Binding-site contacts:
Ligand atom O4' contacts residue PRO190 of chain 29.C at 3.2 Å.
Ligand atom O2' contacts residue SER126 of chain 29.C at 3.6 Å (h-bond).
Ligand atom OP1 contacts residue ASN4 of chain 43.C at 3.5 Å.
Ligand atom C1' contacts residue PRO190 of chain 29.C at 3.9 Å (hydrophobic).
Ligand atom C1' contacts residue ARG180 of chain 29.C at 3.7 Å.
Ligand atom C5 contacts residue ILE350 of chain 29.C at 3.6 Å (hydrophobic).
Ligand atom O3' contacts residue THR3 of chain 43.C at 3.8 Å.
Ligand atom N7 contacts residue ILE350 of chain 29.C at 3.8 Å.
Ligand atom N3 contacts residue ARG180 of chain 29.C at 4.0 Å.
Ligand atom C5' contacts residue SER126 of chain 29.C at 3.9 Å.
Ligand atom OP1 contacts residue LYS7 of chain 43.C at 3.4 Å (salt-bridge).
Ligand atom C4 contacts residue VAL192 of chain 29.C at 3.9 Å (hydrophobic).
Ligand atom N6 contacts residue THR349 of chain 29.C at 3.9 Å.
Ligand atom C4' contacts residue MET1 of chain 43.C at 3.9 Å (hydrophobic).
Ligand atom C4' contacts residue THR124 of chain 29.C at 3.6 Å.
Ligand atom O3' contacts residue GLU2 of chain 43.C at 3.6 Å.
Ligand atom O2' contacts residue MET125 of chain 29.C at 3.6 Å.
Ligand atom OP2 contacts residue LYS7 of chain 43.C at 2.6 Å (salt-bridge).
Ligand atom OP1 contacts residue THR124 of chain 29.C at 4.0 Å.
Ligand atom O2' contacts residue MET1 of chain 43.C at 3.2 Å (h-bond).
Ligand atom C5' contacts residue THR124 of chain 29.C at 3.5 Å.
Ligand atom OP1 contacts residue THR3 of chain 43.C at 2.9 Å (h-bond).
Ligand atom P contacts residue SER126 of chain 29.C at 3.7 Å.
Ligand atom C5' contacts residue GLU2 of chain 43.C at 3.2 Å.
Ligand atom OP1 contacts residue THR124 of chain 29.C at 3.8 Å.
Ligand atom N3 contacts residue VAL192 of chain 29.C at 3.4 Å.
Ligand atom O4' contacts residue ARG180 of chain 29.C at 4.0 Å.
Ligand atom O2' contacts residue ARG180 of chain 29.C at 3.9 Å.
Ligand atom P contacts residue LYS7 of chain 43.C at 3.2 Å.
Ligand atom O4' contacts residue MET1 of chain 43.C at 3.7 Å.
Ligand atom C6 contacts residue ILE350 of chain 29.C at 3.8 Å (hydrophobic).
Ligand atom O5' contacts residue LYS7 of chain 43.C at 3.4 Å (salt-bridge).
Ligand atom C4' contacts residue GLU2 of chain 43.C at 3.5 Å.
Ligand atom O3' contacts residue SER126 of chain 29.C at 3.3 Å.
Ligand atom OP1 contacts residue SER126 of chain 29.C at 2.8 Å (h-bond).
Ligand atom C2 contacts residue ARG180 of chain 29.C at 3.6 Å.
Ligand atom C4' contacts residue SER126 of chain 29.C at 3.4 Å.
Ligand atom C2 contacts residue VAL192 of chain 29.C at 3.7 Å (hydrophobic).
Ligand atom P contacts residue THR3 of chain 43.C at 3.9 Å.
Ligand atom N6 contacts residue ILE350 of chain 29.C at 4.0 Å.

Sequence of chain 29.C:
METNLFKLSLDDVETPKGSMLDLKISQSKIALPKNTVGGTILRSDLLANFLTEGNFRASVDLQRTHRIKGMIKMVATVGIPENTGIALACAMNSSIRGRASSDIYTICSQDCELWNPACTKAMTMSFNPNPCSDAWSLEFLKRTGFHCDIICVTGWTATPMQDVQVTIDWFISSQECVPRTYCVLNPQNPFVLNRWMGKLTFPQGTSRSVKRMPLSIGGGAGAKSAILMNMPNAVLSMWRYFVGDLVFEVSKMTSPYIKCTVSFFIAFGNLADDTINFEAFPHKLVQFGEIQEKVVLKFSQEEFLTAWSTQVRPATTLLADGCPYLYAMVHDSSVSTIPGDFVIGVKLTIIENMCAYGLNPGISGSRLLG

Sequence of chain 43.C:
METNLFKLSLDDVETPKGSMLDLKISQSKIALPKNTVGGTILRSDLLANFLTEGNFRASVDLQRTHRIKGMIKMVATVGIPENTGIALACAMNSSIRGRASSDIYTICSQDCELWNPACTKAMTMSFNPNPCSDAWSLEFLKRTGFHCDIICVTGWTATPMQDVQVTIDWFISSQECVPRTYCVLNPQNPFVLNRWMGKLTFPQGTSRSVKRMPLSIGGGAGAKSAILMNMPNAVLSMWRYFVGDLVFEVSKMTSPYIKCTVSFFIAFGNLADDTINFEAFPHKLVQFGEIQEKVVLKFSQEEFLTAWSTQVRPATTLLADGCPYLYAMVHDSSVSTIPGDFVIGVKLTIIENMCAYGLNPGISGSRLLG

This small molecule binds to this protein.
Small molecule (SMILES): Nc1ccn([C@@H]2O[C@H](CO[P](=O)(O)O[C@H]3[C@@H](O)[C@H](n4ccc(=O)[nH]c4=O)O[C@@H]3CO[P](=O)(O)O[C@H]3[C@@H](O)[C@H](n4ccc(N)nc4=O)O[C@@H]3CO[P](=O)(O)O[C@H]3[C@@H](O)[C@H](n4ccc(=O)[nH]c4=O)O[C@@H]3CO[P](=O)(O)O[C@H]3[C@@H](O)[C@H](n4cnc5c(=O)nc(N)[nH]c54)O[C@@H]3CO[P](=O)(O)O[C@H]3[C@@H](O)[C@H](n4cnc5c(N)ncnc54)O[C@@H]3CO)[C@@H](O)[C@H]2O)c(=O)n1